The small molecule below binds the protein below.
Small molecule (SMILES): CC(=O)N[C@H]1[C@H](O[C@H]2[C@H](O)[C@@H](NC(C)=O)CO[C@@H]2CO)O[C@H](CO)[C@@H](O)[C@@H]1O

Sequence of chain 13.Z:
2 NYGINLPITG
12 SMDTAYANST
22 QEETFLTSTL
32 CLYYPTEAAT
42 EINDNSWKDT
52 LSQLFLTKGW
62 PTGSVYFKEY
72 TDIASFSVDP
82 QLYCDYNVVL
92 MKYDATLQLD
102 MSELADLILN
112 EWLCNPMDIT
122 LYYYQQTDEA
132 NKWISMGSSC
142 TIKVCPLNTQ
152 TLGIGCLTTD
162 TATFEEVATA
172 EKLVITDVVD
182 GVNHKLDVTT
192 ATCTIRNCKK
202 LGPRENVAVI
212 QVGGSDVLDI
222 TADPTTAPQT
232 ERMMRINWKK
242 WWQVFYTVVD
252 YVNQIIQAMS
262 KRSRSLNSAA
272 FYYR

Binding-site contacts:
Ligand atom O6 contacts residue ASN19 of chain 13.Z at 4.5 Å.
Ligand atom C3 contacts residue ASN19 of chain 13.Z at 4.4 Å.
Ligand atom C5 contacts residue ASN19 of chain 13.Z at 3.4 Å.
Ligand atom N2 contacts residue ASN19 of chain 13.Z at 4.0 Å.
Ligand atom C6 contacts residue ASN19 of chain 13.Z at 4.1 Å.
Ligand atom O5 contacts residue ASN19 of chain 13.Z at 2.2 Å (h-bond).
Ligand atom C2 contacts residue ASN19 of chain 13.Z at 3.4 Å.
Ligand atom O7 contacts residue ASN19 of chain 13.Z at 4.5 Å.
Ligand atom C1 contacts residue ASN19 of chain 13.Z at 1.9 Å.